A small-molecule ligand and the protein it binds are described below.
Small molecule (SMILES): CC(=O)N[C@H]1[C@H](O[C@H]2[C@H](O)[C@@H](NC(C)=O)CO[C@@H]2CO)O[C@H](CO)[C@@H](O)[C@@H]1O

Binding-site contacts:
Ligand atom O5 contacts residue GLN1071 of chain 1.B at 4.4 Å.
Ligand atom C7 contacts residue ASN717 of chain 1.B at 3.4 Å.
Ligand atom C2 contacts residue ASN717 of chain 1.B at 2.4 Å.
Ligand atom C5 contacts residue ASN717 of chain 1.B at 3.6 Å.
Ligand atom O4 contacts residue LEU922 of chain 1.B at 4.4 Å.
Ligand atom C5 contacts residue LEU922 of chain 1.B at 4.4 Å (hydrophobic).
Ligand atom C8 contacts residue GLN1071 of chain 1.B at 3.3 Å.
Ligand atom O7 contacts residue ASN717 of chain 1.B at 4.3 Å.
Ligand atom C1 contacts residue ASN717 of chain 1.B at 1.4 Å.
Ligand atom C8 contacts residue GLN926 of chain 1.B at 4.5 Å.
Ligand atom C7 contacts residue GLN1071 of chain 1.B at 4.5 Å.
Ligand atom C8 contacts residue ASN717 of chain 1.B at 3.3 Å.
Ligand atom C2 contacts residue GLN1071 of chain 1.B at 4.3 Å.
Ligand atom C5 contacts residue GLN926 of chain 1.B at 4.1 Å.
Ligand atom C1 contacts residue GLN1071 of chain 1.B at 4.1 Å.
Ligand atom C4 contacts residue ASN717 of chain 1.B at 4.2 Å.
Ligand atom C3 contacts residue LEU922 of chain 1.B at 4.1 Å (hydrophobic).
Ligand atom O5 contacts residue PHE718 of chain 1.B at 4.4 Å.
Ligand atom N2 contacts residue ASN717 of chain 1.B at 2.9 Å (h-bond).
Ligand atom O5 contacts residue ASN717 of chain 1.B at 2.3 Å (h-bond).
Ligand atom C3 contacts residue ASN717 of chain 1.B at 3.8 Å.
Ligand atom O5 contacts residue GLN926 of chain 1.B at 4.5 Å.
Ligand atom C6 contacts residue GLN926 of chain 1.B at 3.5 Å.

Sequence of chain 1.B:
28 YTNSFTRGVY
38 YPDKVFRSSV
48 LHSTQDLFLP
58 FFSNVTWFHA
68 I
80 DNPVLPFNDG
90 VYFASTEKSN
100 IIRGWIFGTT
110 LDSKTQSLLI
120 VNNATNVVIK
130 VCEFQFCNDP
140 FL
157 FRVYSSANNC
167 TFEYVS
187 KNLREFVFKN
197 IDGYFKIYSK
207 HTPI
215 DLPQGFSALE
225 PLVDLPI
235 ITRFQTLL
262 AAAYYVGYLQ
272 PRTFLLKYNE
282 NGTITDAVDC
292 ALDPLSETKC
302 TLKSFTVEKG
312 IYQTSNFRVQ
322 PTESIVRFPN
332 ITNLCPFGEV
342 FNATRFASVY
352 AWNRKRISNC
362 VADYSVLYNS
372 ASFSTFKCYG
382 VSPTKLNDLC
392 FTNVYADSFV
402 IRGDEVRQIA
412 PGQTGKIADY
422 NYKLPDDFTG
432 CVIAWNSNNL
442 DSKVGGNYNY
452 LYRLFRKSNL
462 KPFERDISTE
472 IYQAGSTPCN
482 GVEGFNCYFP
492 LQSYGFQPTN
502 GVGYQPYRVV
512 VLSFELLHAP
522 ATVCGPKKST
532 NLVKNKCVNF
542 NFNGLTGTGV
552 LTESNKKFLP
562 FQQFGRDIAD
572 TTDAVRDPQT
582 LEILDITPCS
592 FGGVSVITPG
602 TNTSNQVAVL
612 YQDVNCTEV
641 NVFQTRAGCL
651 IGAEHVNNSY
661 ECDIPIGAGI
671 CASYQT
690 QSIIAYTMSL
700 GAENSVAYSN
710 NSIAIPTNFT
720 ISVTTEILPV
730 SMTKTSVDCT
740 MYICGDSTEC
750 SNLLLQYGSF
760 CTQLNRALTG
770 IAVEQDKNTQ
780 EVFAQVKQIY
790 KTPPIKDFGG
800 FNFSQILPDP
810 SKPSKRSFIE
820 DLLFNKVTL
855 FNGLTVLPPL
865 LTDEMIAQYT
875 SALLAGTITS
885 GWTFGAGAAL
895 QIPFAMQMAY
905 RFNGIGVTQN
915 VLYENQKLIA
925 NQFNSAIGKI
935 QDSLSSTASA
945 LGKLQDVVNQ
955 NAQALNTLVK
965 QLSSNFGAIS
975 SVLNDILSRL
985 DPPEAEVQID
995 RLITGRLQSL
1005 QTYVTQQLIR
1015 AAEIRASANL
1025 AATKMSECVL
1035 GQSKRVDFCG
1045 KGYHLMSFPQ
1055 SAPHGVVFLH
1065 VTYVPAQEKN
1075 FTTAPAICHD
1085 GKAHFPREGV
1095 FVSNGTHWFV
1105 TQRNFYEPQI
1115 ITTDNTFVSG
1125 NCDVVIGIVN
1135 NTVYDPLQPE